Sequence of chain 1.F:
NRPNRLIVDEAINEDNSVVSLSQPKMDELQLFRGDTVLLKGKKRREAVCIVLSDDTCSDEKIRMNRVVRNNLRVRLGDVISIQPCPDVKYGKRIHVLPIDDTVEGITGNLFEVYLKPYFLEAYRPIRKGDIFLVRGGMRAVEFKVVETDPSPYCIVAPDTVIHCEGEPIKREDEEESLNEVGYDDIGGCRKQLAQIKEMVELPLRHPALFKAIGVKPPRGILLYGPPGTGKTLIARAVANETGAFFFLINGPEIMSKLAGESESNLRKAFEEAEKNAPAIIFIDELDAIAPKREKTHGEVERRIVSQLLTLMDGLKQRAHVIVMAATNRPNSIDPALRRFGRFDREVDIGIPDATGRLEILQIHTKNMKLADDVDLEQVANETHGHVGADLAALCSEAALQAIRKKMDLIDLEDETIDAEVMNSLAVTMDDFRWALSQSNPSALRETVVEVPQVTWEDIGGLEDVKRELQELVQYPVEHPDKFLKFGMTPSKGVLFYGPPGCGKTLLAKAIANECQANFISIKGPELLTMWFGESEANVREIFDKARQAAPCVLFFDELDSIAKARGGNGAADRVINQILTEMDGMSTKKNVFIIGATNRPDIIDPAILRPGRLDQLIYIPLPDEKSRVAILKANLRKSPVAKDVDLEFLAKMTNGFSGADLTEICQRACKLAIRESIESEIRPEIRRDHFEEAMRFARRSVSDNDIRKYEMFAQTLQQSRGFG

Binding-site contacts:
Ligand atom O1A contacts residue THR251 of chain 1.E at 3.4 Å.
Ligand atom O2A contacts residue THR251 of chain 1.E at 3.4 Å.
Ligand atom N9 contacts residue GLY407 of chain 1.E at 3.6 Å.
Ligand atom O4' contacts residue ALA408 of chain 1.E at 3.2 Å.
Ligand atom O1B contacts residue GLY247 of chain 1.E at 3.3 Å (h-bond).
Ligand atom N6 contacts residue GLY206 of chain 1.E at 2.9 Å (h-bond).
Ligand atom N1 contacts residue ILE205 of chain 1.E at 3.5 Å.
Ligand atom N1 contacts residue GLY206 of chain 1.E at 3.1 Å (h-bond).
Ligand atom O1B contacts residue GLY249 of chain 1.E at 3.2 Å (h-bond).
Ligand atom N7 contacts residue THR248 of chain 1.E at 3.2 Å (h-bond).
Ligand atom PG contacts residue GLY247 of chain 1.E at 3.6 Å.
Ligand atom O3G contacts residue PRO246 of chain 1.E at 3.5 Å.
Ligand atom C8 contacts residue GLY247 of chain 1.E at 3.3 Å.
Ligand atom O3B contacts residue GLY247 of chain 1.E at 3.3 Å (h-bond).
Ligand atom O2A contacts residue LEU252 of chain 1.E at 2.8 Å (h-bond).
Ligand atom O2A contacts residue GLY249 of chain 1.E at 3.6 Å.
Ligand atom O3G contacts residue GLY247 of chain 1.E at 3.3 Å (h-bond).
Ligand atom O2' contacts residue HIS383 of chain 1.E at 3.0 Å (h-bond).
Ligand atom O3B contacts residue MG1 of chain 1.CA at 3.1 Å.
Ligand atom N3 contacts residue HIS383 of chain 1.E at 3.2 Å.
Ligand atom C8 contacts residue GLY407 of chain 1.E at 3.4 Å.
Ligand atom C8 contacts residue ALA408 of chain 1.E at 3.4 Å (hydrophobic).
Ligand atom PB contacts residue MG1 of chain 1.CA at 3.1 Å.
Ligand atom O2B contacts residue MG1 of chain 1.CA at 2.1 Å.
Ligand atom O3A contacts residue GLY247 of chain 1.E at 3.6 Å.
Ligand atom O2G contacts residue MG1 of chain 1.CA at 2.1 Å.
Ligand atom C2 contacts residue ASP204 of chain 1.E at 3.0 Å.
Ligand atom O2B contacts residue THR251 of chain 1.E at 2.7 Å (h-bond).
Ligand atom N7 contacts residue GLY249 of chain 1.E at 3.6 Å.
Ligand atom O3G contacts residue ASN347 of chain 1.E at 3.1 Å (h-bond).
Ligand atom PG contacts residue MG1 of chain 1.CA at 3.1 Å.
Ligand atom O1B contacts residue LYS250 of chain 1.E at 2.4 Å (salt-bridge).
Ligand atom N6 contacts residue THR248 of chain 1.E at 3.5 Å (h-bond).
Ligand atom O2B contacts residue LYS250 of chain 1.E at 3.5 Å (salt-bridge).
Ligand atom O3A contacts residue GLY249 of chain 1.E at 3.3 Å (h-bond).
Ligand atom N7 contacts residue GLY407 of chain 1.E at 3.4 Å.
Ligand atom PB contacts residue LYS250 of chain 1.E at 3.5 Å.
Ligand atom O1B contacts residue THR248 of chain 1.E at 3.2 Å (h-bond).
Ligand atom O1A contacts residue MG1 of chain 1.CA at 3.3 Å.
Ligand atom O3G contacts residue LYS250 of chain 1.E at 2.6 Å (salt-bridge).

A small-molecule ligand and the protein it binds are described below.
Small molecule (SMILES): Nc1ncnc2c1ncn2[C@@H]1O[C@H](COP(=O)(O)OP(=O)(O)OP(O)(O)=S)[C@@H](O)[C@H]1O

Sequence of chain 1.E:
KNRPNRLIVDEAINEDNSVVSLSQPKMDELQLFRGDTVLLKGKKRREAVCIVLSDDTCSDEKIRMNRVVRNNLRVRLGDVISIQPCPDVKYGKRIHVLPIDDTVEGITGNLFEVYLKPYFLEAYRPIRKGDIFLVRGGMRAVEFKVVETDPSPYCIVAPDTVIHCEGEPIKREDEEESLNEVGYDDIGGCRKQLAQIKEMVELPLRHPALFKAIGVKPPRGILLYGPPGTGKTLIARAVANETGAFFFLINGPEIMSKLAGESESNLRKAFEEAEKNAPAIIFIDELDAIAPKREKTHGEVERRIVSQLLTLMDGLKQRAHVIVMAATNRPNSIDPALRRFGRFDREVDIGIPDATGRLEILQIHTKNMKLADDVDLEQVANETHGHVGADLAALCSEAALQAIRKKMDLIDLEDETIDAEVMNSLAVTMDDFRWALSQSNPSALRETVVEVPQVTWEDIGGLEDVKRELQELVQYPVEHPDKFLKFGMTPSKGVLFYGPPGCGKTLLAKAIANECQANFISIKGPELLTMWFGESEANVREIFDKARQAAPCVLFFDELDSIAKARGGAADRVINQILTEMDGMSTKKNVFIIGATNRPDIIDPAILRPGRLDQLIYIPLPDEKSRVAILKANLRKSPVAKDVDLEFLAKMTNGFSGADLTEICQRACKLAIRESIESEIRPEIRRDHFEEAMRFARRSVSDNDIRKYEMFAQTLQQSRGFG